A small-molecule ligand and the protein it binds are described below.
Small molecule (SMILES): Nc1ncnc2c1N1CN2[C@H]2C[C@]3(OP3(O)(O)OC[C@H]3OCC[C@@H]3O[P](=O)(O)OC[C@H]3O[C@@H]1C[C@@H]3O)[C@@H](CO[P](=O)(O)O[C@H]1CCO[C@@H]1COP(=O)=O)O2

Binding-site contacts:
Ligand atom N3 contacts residue GLU208 of chain 2.A at 2.7 Å (salt-bridge).
Ligand atom OP1 contacts residue GLY34 of chain 2.C at 3.8 Å.
Ligand atom C4' contacts residue DC1 of chain 2.E at 3.9 Å.
Ligand atom O4' contacts residue PHE212 of chain 2.A at 3.4 Å.
Ligand atom O5' contacts residue ARG28 of chain 2.C at 3.4 Å.
Ligand atom C5' contacts residue TYR31 of chain 2.C at 2.9 Å (hydrophobic).
Ligand atom P contacts residue DC1 of chain 2.H at 2.5 Å.
Ligand atom C4' contacts residue TYR31 of chain 2.C at 4.0 Å (hydrophobic).
Ligand atom C3' contacts residue DC1 of chain 2.E at 2.9 Å.
Ligand atom N1 contacts residue HIS204 of chain 2.A at 3.9 Å.
Ligand atom O3' contacts residue ARG28 of chain 2.C at 3.5 Å (salt-bridge).
Ligand atom C6 contacts residue GLU208 of chain 2.A at 2.6 Å.
Ligand atom O5' contacts residue TYR31 of chain 2.C at 3.4 Å (h-bond).
Ligand atom C2 contacts residue PHE212 of chain 2.A at 3.8 Å (hydrophobic).
Ligand atom C4 contacts residue GLU208 of chain 2.A at 3.4 Å.
Ligand atom O3' contacts residue DC1 of chain 2.E at 3.3 Å.
Ligand atom N3 contacts residue PHE212 of chain 2.A at 2.9 Å.
Ligand atom C5' contacts residue DC1 of chain 2.H at 2.3 Å.
Ligand atom N9 contacts residue PHE212 of chain 2.A at 4.0 Å.
Ligand atom OP2 contacts residue DC1 of chain 2.H at 2.0 Å.
Ligand atom C2' contacts residue ARG28 of chain 2.C at 4.0 Å.
Ligand atom C1' contacts residue ALA27 of chain 2.C at 3.8 Å (hydrophobic).
Ligand atom C5' contacts residue ARG28 of chain 2.C at 3.1 Å.
Ligand atom C1' contacts residue PHE212 of chain 2.A at 3.5 Å (hydrophobic).
Ligand atom OP1 contacts residue ARG28 of chain 2.C at 3.9 Å.
Ligand atom C4' contacts residue DC1 of chain 2.H at 2.8 Å.
Ligand atom C2' contacts residue DC1 of chain 2.E at 2.2 Å.
Ligand atom C3' contacts residue DC1 of chain 2.H at 3.9 Å.
Ligand atom C5 contacts residue GLU208 of chain 2.A at 3.4 Å.
Ligand atom O4' contacts residue DC1 of chain 2.H at 3.9 Å.
Ligand atom O5' contacts residue DC1 of chain 2.H at 2.6 Å.
Ligand atom N1 contacts residue GLU208 of chain 2.A at 1.5 Å (salt-bridge).
Ligand atom OP2 contacts residue GLN35 of chain 2.C at 3.9 Å.
Ligand atom OP1 contacts residue ARG28 of chain 2.C at 3.2 Å (salt-bridge).
Ligand atom C4 contacts residue PHE212 of chain 2.A at 3.9 Å (hydrophobic).
Ligand atom C1' contacts residue DC1 of chain 2.E at 3.6 Å.
Ligand atom OP1 contacts residue DC1 of chain 2.H at 3.8 Å.
Ligand atom C2 contacts residue HIS204 of chain 2.A at 4.0 Å.
Ligand atom C2 contacts residue GLU208 of chain 2.A at 1.6 Å.
Ligand atom N6 contacts residue GLU208 of chain 2.A at 3.4 Å (salt-bridge).

Sequence of chain 2.A:
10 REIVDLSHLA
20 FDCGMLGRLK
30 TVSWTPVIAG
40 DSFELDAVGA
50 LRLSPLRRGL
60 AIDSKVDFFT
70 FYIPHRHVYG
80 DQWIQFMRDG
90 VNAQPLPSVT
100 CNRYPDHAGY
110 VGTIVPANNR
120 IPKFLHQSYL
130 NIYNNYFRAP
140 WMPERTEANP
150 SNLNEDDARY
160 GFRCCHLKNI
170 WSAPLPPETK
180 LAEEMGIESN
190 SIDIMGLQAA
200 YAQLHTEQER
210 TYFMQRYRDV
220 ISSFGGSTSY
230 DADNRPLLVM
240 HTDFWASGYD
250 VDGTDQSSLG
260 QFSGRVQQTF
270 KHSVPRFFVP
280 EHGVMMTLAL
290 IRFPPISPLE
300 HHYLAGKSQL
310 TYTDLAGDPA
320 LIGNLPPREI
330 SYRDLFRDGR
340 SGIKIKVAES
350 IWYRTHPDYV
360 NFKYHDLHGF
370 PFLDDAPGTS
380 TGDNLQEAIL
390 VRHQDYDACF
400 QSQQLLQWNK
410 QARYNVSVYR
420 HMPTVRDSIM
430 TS

Sequence of chain 2.C:
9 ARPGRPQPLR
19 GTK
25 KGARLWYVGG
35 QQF